Sequence of chain 1.D:
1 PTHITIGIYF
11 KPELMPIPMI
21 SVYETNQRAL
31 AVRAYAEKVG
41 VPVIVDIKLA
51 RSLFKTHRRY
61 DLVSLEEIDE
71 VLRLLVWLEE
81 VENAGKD

Binding-site contacts:
Ligand atom OXT contacts residue VAL45 of chain 1.D at 2.6 Å (h-bond).
Ligand atom C contacts residue VAL45 of chain 1.D at 3.5 Å (hydrophobic).
Ligand atom C contacts residue ILE44 of chain 1.D at 3.9 Å (hydrophobic).
Ligand atom OXT contacts residue ILE44 of chain 1.D at 3.3 Å.
Ligand atom O contacts residue VAL45 of chain 1.D at 3.5 Å (h-bond).
Ligand atom O contacts residue VAL43 of chain 1.D at 3.8 Å.
Ligand atom O contacts residue ILE44 of chain 1.D at 4.1 Å.
Ligand atom C contacts residue VAL43 of chain 1.D at 4.3 Å (hydrophobic).

A small-molecule ligand and the protein it binds are described below.
Small molecule (SMILES): N[C@@H](CS)C(=O)O